Sequence of chain 34.B:
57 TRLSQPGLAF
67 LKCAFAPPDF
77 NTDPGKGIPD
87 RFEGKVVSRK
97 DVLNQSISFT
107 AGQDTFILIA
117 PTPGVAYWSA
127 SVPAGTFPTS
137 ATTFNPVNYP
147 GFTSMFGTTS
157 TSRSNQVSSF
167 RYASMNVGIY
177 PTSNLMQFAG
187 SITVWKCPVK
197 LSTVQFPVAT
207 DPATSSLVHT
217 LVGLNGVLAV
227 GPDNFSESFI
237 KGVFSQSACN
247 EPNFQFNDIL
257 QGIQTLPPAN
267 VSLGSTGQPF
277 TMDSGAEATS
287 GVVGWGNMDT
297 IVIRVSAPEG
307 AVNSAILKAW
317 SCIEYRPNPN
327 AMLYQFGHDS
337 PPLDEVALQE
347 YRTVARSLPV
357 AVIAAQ

This small molecule binds to this protein.
Small molecule (SMILES): CC(C)[C@H](NC(=O)[C@H](CCCN=C(N)N)NC(=O)[C@@H](N)CCC(=O)O)C(=O)N[C@H](C=O)CCCCN

Binding-site contacts:
Ligand atom CG2 contacts residue PHE76 of chain 34.B at 3.8 Å (hydrophobic).